A protein and the small-molecule ligand that binds it are described below.
Small molecule (SMILES): CC(=O)N[C@@H]1[C@@H](O)[C@H](O)[C@@H](CO)O[C@H]1O

Binding-site contacts:
Ligand atom C5 contacts residue VAL64 of chain 1.A at 4.3 Å (hydrophobic).
Ligand atom O6 contacts residue VAL64 of chain 1.A at 3.9 Å.
Ligand atom O5 contacts residue ASN88 of chain 1.A at 2.3 Å (h-bond).
Ligand atom C7 contacts residue ASN88 of chain 1.A at 3.7 Å.
Ligand atom C8 contacts residue ASN88 of chain 1.A at 4.3 Å.
Ligand atom O7 contacts residue ASN88 of chain 1.A at 4.1 Å.
Ligand atom C2 contacts residue ASN88 of chain 1.A at 2.4 Å.
Ligand atom C1 contacts residue VAL64 of chain 1.A at 4.3 Å (hydrophobic).
Ligand atom O5 contacts residue VAL64 of chain 1.A at 3.7 Å.
Ligand atom C3 contacts residue ASN88 of chain 1.A at 3.8 Å.
Ligand atom C7 contacts residue GLY89 of chain 1.A at 4.4 Å.
Ligand atom C8 contacts residue GLY89 of chain 1.A at 3.9 Å.
Ligand atom C1 contacts residue ASN88 of chain 1.A at 1.4 Å.
Ligand atom N2 contacts residue ASN88 of chain 1.A at 2.9 Å (h-bond).
Ligand atom C4 contacts residue ASN88 of chain 1.A at 4.2 Å.
Ligand atom C5 contacts residue ASN88 of chain 1.A at 3.7 Å.

Sequence of chain 1.A:
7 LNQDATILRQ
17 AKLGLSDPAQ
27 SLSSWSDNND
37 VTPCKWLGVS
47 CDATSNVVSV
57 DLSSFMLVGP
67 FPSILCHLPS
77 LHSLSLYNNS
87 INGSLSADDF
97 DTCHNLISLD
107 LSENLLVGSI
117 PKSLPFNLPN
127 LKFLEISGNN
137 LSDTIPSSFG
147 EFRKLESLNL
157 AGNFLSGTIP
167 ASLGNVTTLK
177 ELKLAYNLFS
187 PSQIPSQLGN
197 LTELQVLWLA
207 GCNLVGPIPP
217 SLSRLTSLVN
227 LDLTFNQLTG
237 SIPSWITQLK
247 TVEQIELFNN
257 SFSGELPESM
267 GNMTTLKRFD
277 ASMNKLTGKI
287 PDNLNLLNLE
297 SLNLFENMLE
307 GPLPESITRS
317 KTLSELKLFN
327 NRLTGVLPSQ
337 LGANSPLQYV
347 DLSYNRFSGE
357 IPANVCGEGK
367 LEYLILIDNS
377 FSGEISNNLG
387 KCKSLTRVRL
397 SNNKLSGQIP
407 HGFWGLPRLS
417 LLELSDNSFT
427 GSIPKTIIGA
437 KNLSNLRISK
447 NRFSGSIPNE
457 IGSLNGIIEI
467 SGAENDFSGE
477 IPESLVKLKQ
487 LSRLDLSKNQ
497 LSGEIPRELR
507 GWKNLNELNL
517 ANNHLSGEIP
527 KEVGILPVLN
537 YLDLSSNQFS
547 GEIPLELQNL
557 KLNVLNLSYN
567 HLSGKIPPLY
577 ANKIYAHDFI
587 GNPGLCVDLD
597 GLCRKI